Sequence of chain 1.A:
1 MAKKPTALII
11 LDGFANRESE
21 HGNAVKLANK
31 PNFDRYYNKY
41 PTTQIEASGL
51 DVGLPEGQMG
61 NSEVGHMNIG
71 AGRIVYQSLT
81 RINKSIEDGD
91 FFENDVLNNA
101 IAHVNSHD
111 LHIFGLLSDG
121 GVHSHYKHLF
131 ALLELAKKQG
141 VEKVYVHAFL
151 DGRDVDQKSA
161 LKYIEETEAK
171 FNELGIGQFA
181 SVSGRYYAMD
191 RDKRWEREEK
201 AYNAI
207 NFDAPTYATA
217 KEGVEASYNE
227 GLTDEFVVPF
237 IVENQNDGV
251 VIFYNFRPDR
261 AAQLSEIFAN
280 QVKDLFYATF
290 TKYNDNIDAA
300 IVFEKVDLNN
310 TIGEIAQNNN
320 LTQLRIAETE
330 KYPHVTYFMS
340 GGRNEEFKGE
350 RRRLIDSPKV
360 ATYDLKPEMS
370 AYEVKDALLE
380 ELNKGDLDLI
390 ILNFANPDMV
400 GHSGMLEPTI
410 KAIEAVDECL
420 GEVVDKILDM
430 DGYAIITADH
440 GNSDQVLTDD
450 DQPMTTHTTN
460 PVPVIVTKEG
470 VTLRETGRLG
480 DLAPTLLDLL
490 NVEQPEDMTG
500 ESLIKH

Binding-site contacts:
Ligand atom O contacts residue SER78 of chain 1.A at 2.6 Å (h-bond).
Ligand atom O contacts residue ARG257 of chain 1.A at 3.2 Å (salt-bridge).
Ligand atom OD2 contacts residue ARG191 of chain 1.A at 3.0 Å (salt-bridge).
Ligand atom CG contacts residue ARG191 of chain 1.A at 3.4 Å.
Ligand atom CE2 contacts residue PRO332 of chain 1.A at 3.5 Å (hydrophobic).
Ligand atom OD2 contacts residue ARG257 of chain 1.A at 3.7 Å.
Ligand atom CH2 contacts residue LYS291 of chain 1.A at 3.6 Å.
Ligand atom CE3 contacts residue ASN61 of chain 1.A at 3.4 Å.
Ligand atom O contacts residue ARG257 of chain 1.A at 3.4 Å (salt-bridge).
Ligand atom CD1 contacts residue PHE337 of chain 1.A at 3.6 Å (hydrophobic).
Ligand atom CG contacts residue ASN61 of chain 1.A at 3.4 Å.
Ligand atom CG contacts residue ARG260 of chain 1.A at 3.6 Å.
Ligand atom CB contacts residue ARG257 of chain 1.A at 3.6 Å.
Ligand atom CB contacts residue ARG257 of chain 1.A at 3.6 Å.
Ligand atom O contacts residue ASP259 of chain 1.A at 3.4 Å.
Ligand atom CZ3 contacts residue VAL64 of chain 1.A at 3.5 Å (hydrophobic).
Ligand atom CB contacts residue SER78 of chain 1.A at 3.6 Å.
Ligand atom O contacts residue ARG257 of chain 1.A at 2.8 Å (salt-bridge).
Ligand atom C contacts residue SER78 of chain 1.A at 3.7 Å.
Ligand atom OG1 contacts residue ARG257 of chain 1.A at 3.5 Å (salt-bridge).
Ligand atom CZ3 contacts residue PHE256 of chain 1.A at 3.5 Å (hydrophobic).
Ligand atom OD1 contacts residue ARG260 of chain 1.A at 3.3 Å (salt-bridge).
Ligand atom CB contacts residue ASN61 of chain 1.A at 3.6 Å.
Ligand atom CB contacts residue GLU63 of chain 1.A at 3.2 Å.
Ligand atom CD2 contacts residue MET67 of chain 1.A at 3.4 Å (hydrophobic).
Ligand atom CZ2 contacts residue GLN58 of chain 1.A at 3.7 Å.
Ligand atom OD2 contacts residue ARG260 of chain 1.A at 2.7 Å (salt-bridge).
Ligand atom CD2 contacts residue ASN61 of chain 1.A at 3.2 Å.
Ligand atom OG contacts residue VAL122 of chain 1.A at 2.8 Å (h-bond).
Ligand atom CN contacts residue GLN77 of chain 1.A at 3.1 Å.
Ligand atom CB contacts residue ARG257 of chain 1.A at 3.6 Å.
Ligand atom C contacts residue ARG257 of chain 1.A at 3.6 Å.
Ligand atom OG contacts residue ARG257 of chain 1.A at 2.9 Å (salt-bridge).
Ligand atom O contacts residue GLN77 of chain 1.A at 3.0 Å (h-bond).
Ligand atom O contacts residue ARG257 of chain 1.A at 3.0 Å (salt-bridge).
Ligand atom OD2 contacts residue HIS123 of chain 1.A at 3.3 Å (h-bond).
Ligand atom CE3 contacts residue MET67 of chain 1.A at 3.4 Å (hydrophobic).
Ligand atom CZ3 contacts residue THR290 of chain 1.A at 3.4 Å.
Ligand atom CA contacts residue GLU63 of chain 1.A at 3.3 Å.
Ligand atom O contacts residue ARG191 of chain 1.A at 3.0 Å (salt-bridge).

The protein below binds the small molecule below.
Small molecule (SMILES): CC(C)[C@@H]1NC(=O)[C@H](CCC(N)=O)NC(=O)[C@@H](Cc2ccc(O)cc2)NC(=O)CSC[C@@H](C=O)NC(=O)[C@H](CC(=O)O)NC(=O)[C@H](CCC(=O)O)NC(=O)[C@H](CC2=c3ccccc3=NC2)NC(=O)[C@@H]2CCCN2C(=O)[C@H](CO)N(C)C(=O)[C@H](C)NC(=O)[C@H](CC2=CN=C3C=CC=CC23)NC(=O)[C@H](CC2=CN=C3C=CC=CC23)NC(=O)[C@H](C(C)C)NC(=O)[C@H]([C@@H](C)O)NC1=O